Sequence of chain 55.E:
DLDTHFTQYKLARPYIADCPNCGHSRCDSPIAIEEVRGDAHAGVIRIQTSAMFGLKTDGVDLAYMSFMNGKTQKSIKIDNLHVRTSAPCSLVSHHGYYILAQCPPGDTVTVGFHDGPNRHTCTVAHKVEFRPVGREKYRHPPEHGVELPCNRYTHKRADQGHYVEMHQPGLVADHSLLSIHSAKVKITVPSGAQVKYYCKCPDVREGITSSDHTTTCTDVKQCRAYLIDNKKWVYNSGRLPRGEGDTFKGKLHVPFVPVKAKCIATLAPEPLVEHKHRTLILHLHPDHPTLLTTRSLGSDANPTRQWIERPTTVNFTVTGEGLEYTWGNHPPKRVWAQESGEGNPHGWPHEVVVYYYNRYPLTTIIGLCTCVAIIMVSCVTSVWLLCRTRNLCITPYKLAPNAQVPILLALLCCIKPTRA

This small molecule binds to this protein.
Small molecule (SMILES): CC(=O)N[C@@H]1[C@@H](O)[C@H](O)[C@@H](CO)O[C@H]1O

Binding-site contacts:
Ligand atom O5 contacts residue THR313 of chain 55.E at 4.3 Å.
Ligand atom O5 contacts residue VAL314 of chain 55.E at 3.8 Å.
Ligand atom C5 contacts residue ASN315 of chain 55.E at 3.7 Å.
Ligand atom O5 contacts residue ASN315 of chain 55.E at 2.4 Å (h-bond).
Ligand atom C7 contacts residue ASN315 of chain 55.E at 3.3 Å.
Ligand atom C4 contacts residue ASN315 of chain 55.E at 4.3 Å.
Ligand atom C6 contacts residue THR313 of chain 55.E at 4.5 Å.
Ligand atom C2 contacts residue ASN315 of chain 55.E at 2.5 Å.
Ligand atom C8 contacts residue ILE281 of chain 55.E at 4.5 Å (hydrophobic).
Ligand atom C6 contacts residue ASN315 of chain 55.E at 4.5 Å.
Ligand atom C1 contacts residue VAL314 of chain 55.E at 4.4 Å (hydrophobic).
Ligand atom C3 contacts residue ASN315 of chain 55.E at 3.8 Å.
Ligand atom N2 contacts residue ASN315 of chain 55.E at 2.8 Å (h-bond).
Ligand atom C1 contacts residue ASN315 of chain 55.E at 1.4 Å.
Ligand atom C8 contacts residue ASN315 of chain 55.E at 3.5 Å.
Ligand atom O7 contacts residue ASN315 of chain 55.E at 4.2 Å.